Sequence of chain 1.D:
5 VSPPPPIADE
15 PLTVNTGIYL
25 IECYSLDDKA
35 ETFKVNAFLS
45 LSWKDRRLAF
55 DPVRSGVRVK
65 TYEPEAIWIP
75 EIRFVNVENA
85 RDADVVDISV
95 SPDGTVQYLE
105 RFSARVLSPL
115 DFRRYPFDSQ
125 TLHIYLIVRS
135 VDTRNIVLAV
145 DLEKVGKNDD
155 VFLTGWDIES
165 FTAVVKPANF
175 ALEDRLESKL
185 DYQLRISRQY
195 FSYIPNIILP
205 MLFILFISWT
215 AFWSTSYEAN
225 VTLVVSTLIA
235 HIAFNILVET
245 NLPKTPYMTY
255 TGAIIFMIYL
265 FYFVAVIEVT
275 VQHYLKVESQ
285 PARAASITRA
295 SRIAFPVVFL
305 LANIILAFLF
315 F

Sequence of chain 1.C:
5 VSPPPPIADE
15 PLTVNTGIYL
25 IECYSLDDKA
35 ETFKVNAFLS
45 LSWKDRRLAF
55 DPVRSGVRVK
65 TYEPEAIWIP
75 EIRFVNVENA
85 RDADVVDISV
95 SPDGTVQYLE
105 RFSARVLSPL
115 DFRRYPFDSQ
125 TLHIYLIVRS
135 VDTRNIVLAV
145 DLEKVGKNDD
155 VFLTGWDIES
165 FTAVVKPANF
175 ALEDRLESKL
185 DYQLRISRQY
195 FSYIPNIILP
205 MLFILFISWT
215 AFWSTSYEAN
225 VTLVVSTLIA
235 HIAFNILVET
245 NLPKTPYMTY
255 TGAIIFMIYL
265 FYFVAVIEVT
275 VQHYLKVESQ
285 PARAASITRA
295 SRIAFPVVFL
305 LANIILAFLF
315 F

A small-molecule ligand and the protein it binds are described below.
Small molecule (SMILES): CC=CC(=O)O

Binding-site contacts:
Ligand atom O1 contacts residue ARG105 of chain 1.C at 3.6 Å.
Ligand atom C1 contacts residue ARG77 of chain 1.D at 3.2 Å.
Ligand atom C2 contacts residue LEU176 of chain 1.D at 4.3 Å (hydrophobic).
Ligand atom C2 contacts residue ARG105 of chain 1.C at 4.3 Å.
Ligand atom C4 contacts residue ILE25 of chain 1.C at 3.9 Å (hydrophobic).
Ligand atom C2 contacts residue ARG77 of chain 1.D at 4.4 Å.
Ligand atom C4 contacts residue LEU176 of chain 1.D at 3.6 Å (hydrophobic).
Ligand atom C3 contacts residue ILE131 of chain 1.D at 4.2 Å (hydrophobic).
Ligand atom C2 contacts residue PHE42 of chain 1.C at 3.4 Å (hydrophobic).
Ligand atom C2 contacts residue GLU181 of chain 1.D at 3.9 Å.
Ligand atom C3 contacts residue LEU176 of chain 1.D at 4.1 Å (hydrophobic).
Ligand atom O2 contacts residue ILE131 of chain 1.D at 2.2 Å.
Ligand atom C4 contacts residue PHE42 of chain 1.C at 4.5 Å (hydrophobic).
Ligand atom C1 contacts residue ILE131 of chain 1.D at 3.5 Å (hydrophobic).
Ligand atom C1 contacts residue GLU181 of chain 1.D at 3.6 Å.
Ligand atom C3 contacts residue ILE25 of chain 1.C at 4.4 Å (hydrophobic).
Ligand atom O1 contacts residue GLU181 of chain 1.D at 3.8 Å.
Ligand atom O1 contacts residue ILE131 of chain 1.D at 4.1 Å.
Ligand atom O1 contacts residue PHE42 of chain 1.C at 3.0 Å.
Ligand atom O2 contacts residue GLU181 of chain 1.D at 3.9 Å.
Ligand atom C1 contacts residue PHE42 of chain 1.C at 3.5 Å (hydrophobic).
Ligand atom O2 contacts residue ARG77 of chain 1.D at 3.5 Å (salt-bridge).
Ligand atom C2 contacts residue ILE25 of chain 1.C at 4.1 Å (hydrophobic).
Ligand atom C4 contacts residue VAL79 of chain 1.D at 4.4 Å (hydrophobic).
Ligand atom O2 contacts residue ARG105 of chain 1.C at 3.8 Å.
Ligand atom C3 contacts residue PHE42 of chain 1.C at 4.2 Å (hydrophobic).
Ligand atom C3 contacts residue GLU181 of chain 1.D at 4.3 Å.
Ligand atom O1 contacts residue ARG77 of chain 1.D at 2.4 Å (salt-bridge).
Ligand atom O2 contacts residue VAL79 of chain 1.D at 4.2 Å.
Ligand atom C1 contacts residue ARG105 of chain 1.C at 3.7 Å.
Ligand atom C3 contacts residue VAL79 of chain 1.D at 4.3 Å (hydrophobic).